Binding-site contacts:
Ligand atom C3 contacts residue ASN82 of chain 3.B at 3.9 Å.
Ligand atom O7 contacts residue LYS75 of chain 3.B at 3.7 Å.
Ligand atom N2 contacts residue ASN79 of chain 3.B at 4.4 Å.
Ligand atom C7 contacts residue LYS75 of chain 3.B at 3.9 Å.
Ligand atom C8 contacts residue ARG291 of chain 3.A at 3.9 Å.
Ligand atom O6 contacts residue ARG85 of chain 3.B at 4.5 Å.
Ligand atom O6 contacts residue ARG291 of chain 3.A at 4.1 Å.
Ligand atom C7 contacts residue GLU69 of chain 3.B at 4.5 Å.
Ligand atom C1 contacts residue ASN82 of chain 3.B at 1.4 Å.
Ligand atom C8 contacts residue ASN79 of chain 3.B at 3.2 Å.
Ligand atom C7 contacts residue ASN79 of chain 3.B at 3.5 Å.
Ligand atom O7 contacts residue ASN79 of chain 3.B at 3.4 Å (h-bond).
Ligand atom C5 contacts residue ASN82 of chain 3.B at 3.6 Å.
Ligand atom O3 contacts residue GLU72 of chain 3.B at 3.8 Å.
Ligand atom N2 contacts residue ASN82 of chain 3.B at 3.0 Å (h-bond).
Ligand atom C8 contacts residue GLY78 of chain 3.B at 4.1 Å.
Ligand atom O7 contacts residue GLU72 of chain 3.B at 4.2 Å.
Ligand atom N2 contacts residue GLU72 of chain 3.B at 3.8 Å.
Ligand atom C8 contacts residue GLU72 of chain 3.B at 3.5 Å.
Ligand atom C3 contacts residue GLU72 of chain 3.B at 4.2 Å.
Ligand atom C8 contacts residue GLU69 of chain 3.B at 4.0 Å.
Ligand atom O7 contacts residue ASN82 of chain 3.B at 4.3 Å.
Ligand atom C4 contacts residue ASN82 of chain 3.B at 4.2 Å.
Ligand atom C8 contacts residue LYS75 of chain 3.B at 3.4 Å.
Ligand atom C7 contacts residue GLU72 of chain 3.B at 3.6 Å.
Ligand atom C7 contacts residue ASN82 of chain 3.B at 3.9 Å.
Ligand atom O7 contacts residue GLU69 of chain 3.B at 4.2 Å.
Ligand atom C2 contacts residue ASN82 of chain 3.B at 2.5 Å.
Ligand atom O5 contacts residue ASN82 of chain 3.B at 2.3 Å (h-bond).

Sequence of chain 3.A:
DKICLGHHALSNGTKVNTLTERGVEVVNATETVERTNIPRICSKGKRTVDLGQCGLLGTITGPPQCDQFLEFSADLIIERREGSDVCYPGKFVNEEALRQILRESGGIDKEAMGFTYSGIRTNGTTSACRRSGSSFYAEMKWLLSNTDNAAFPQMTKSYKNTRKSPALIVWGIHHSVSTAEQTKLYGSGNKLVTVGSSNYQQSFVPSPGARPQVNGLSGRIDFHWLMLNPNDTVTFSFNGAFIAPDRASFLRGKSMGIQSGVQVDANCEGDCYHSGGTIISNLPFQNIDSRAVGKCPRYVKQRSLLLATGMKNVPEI

A protein and the small-molecule ligand that binds it are described below.
Small molecule (SMILES): CC(=O)N[C@H]1[C@H](O[C@H]2[C@H](O)[C@@H](NC(C)=O)CO[C@@H]2CO)O[C@H](CO)[C@@H](O)[C@@H]1O

Sequence of chain 3.B:
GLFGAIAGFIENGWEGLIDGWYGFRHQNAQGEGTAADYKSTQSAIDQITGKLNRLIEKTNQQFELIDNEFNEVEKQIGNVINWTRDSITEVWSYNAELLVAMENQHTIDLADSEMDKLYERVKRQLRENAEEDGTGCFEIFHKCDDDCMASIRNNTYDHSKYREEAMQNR